The protein below binds the small molecule below.
Small molecule (SMILES): CC(=O)N[C@@H]1[C@@H](O)[C@H](O)[C@@H](CO)O[C@H]1O

Sequence of chain 2.A:
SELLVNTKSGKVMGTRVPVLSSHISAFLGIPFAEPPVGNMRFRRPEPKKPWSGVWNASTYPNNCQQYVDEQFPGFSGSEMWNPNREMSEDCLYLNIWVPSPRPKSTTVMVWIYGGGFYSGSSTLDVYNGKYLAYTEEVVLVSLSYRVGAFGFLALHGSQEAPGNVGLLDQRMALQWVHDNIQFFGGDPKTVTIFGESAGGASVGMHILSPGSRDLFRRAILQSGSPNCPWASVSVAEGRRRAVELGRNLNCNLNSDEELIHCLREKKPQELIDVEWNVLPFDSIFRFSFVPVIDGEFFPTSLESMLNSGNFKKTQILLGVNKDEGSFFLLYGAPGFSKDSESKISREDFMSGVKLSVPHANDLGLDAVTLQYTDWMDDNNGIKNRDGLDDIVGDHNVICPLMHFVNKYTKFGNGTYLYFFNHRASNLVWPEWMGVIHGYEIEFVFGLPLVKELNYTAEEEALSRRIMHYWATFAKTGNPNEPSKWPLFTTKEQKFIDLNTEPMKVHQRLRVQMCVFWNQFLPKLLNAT

Binding-site contacts:
Ligand atom C6 contacts residue THR62 of chain 2.A at 4.3 Å.
Ligand atom C5 contacts residue SER61 of chain 2.A at 4.3 Å.
Ligand atom O5 contacts residue SER61 of chain 2.A at 3.9 Å.
Ligand atom C2 contacts residue SER61 of chain 2.A at 4.4 Å.
Ligand atom C7 contacts residue ASN59 of chain 2.A at 3.0 Å.
Ligand atom C1 contacts residue SER61 of chain 2.A at 3.3 Å.
Ligand atom O7 contacts residue ASN59 of chain 2.A at 2.8 Å (h-bond).
Ligand atom C8 contacts residue ASN59 of chain 2.A at 4.4 Å.
Ligand atom C5 contacts residue ASN59 of chain 2.A at 3.8 Å.
Ligand atom N2 contacts residue ASN59 of chain 2.A at 2.8 Å (h-bond).
Ligand atom C1 contacts residue ASN59 of chain 2.A at 1.5 Å.
Ligand atom O5 contacts residue ASN59 of chain 2.A at 2.4 Å (h-bond).
Ligand atom C4 contacts residue ASN59 of chain 2.A at 4.3 Å.
Ligand atom C3 contacts residue ASN59 of chain 2.A at 3.8 Å.
Ligand atom C2 contacts residue ASN59 of chain 2.A at 2.4 Å.